A protein and the small-molecule ligand that binds it are described below.
Small molecule (SMILES): CC(=O)N[C@@H]1[C@@H](O)[C@H](O)[C@@H](CO)O[C@H]1O

Binding-site contacts:
Ligand atom C2 contacts residue ASN379 of chain 1.I at 2.5 Å.
Ligand atom C8 contacts residue ASN379 of chain 1.I at 4.3 Å.
Ligand atom C8 contacts residue SER67 of chain 1.D at 3.7 Å.
Ligand atom O7 contacts residue SER31 of chain 1.D at 4.2 Å.
Ligand atom C4 contacts residue ASN379 of chain 1.I at 4.2 Å.
Ligand atom C3 contacts residue ASN379 of chain 1.I at 3.8 Å.
Ligand atom C6 contacts residue MAN8 of chain 1.FB at 3.8 Å.
Ligand atom O6 contacts residue MAN8 of chain 1.FB at 3.5 Å.
Ligand atom O5 contacts residue ASN379 of chain 1.I at 2.4 Å (h-bond).
Ligand atom O7 contacts residue GLY30 of chain 1.D at 4.2 Å.
Ligand atom C5 contacts residue ASN379 of chain 1.I at 3.7 Å.
Ligand atom N2 contacts residue ASN379 of chain 1.I at 2.9 Å (h-bond).
Ligand atom O7 contacts residue ASN379 of chain 1.I at 3.0 Å (h-bond).
Ligand atom O7 contacts residue SER67 of chain 1.D at 4.3 Å.
Ligand atom C7 contacts residue SER67 of chain 1.D at 4.3 Å.
Ligand atom C7 contacts residue ASN379 of chain 1.I at 3.1 Å.
Ligand atom C1 contacts residue ASN379 of chain 1.I at 1.4 Å.

Sequence of chain 1.I:
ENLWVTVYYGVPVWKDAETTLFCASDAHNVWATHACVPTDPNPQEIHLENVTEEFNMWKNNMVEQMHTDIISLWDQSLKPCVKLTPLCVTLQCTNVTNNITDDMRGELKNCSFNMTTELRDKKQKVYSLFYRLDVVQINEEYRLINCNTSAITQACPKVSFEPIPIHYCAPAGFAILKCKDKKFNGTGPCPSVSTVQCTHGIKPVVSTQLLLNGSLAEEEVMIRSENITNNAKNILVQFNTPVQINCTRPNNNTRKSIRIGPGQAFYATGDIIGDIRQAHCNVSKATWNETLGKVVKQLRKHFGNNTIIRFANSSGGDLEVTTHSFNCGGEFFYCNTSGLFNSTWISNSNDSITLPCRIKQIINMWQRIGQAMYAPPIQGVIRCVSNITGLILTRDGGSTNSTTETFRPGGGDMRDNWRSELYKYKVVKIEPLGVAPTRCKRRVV

Sequence of chain 1.D:
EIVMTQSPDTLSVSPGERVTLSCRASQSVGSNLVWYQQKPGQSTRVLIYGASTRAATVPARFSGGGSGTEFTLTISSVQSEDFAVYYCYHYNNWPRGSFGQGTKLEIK